The protein below binds the small molecule below.
Small molecule (SMILES): C[C@H](N)C(=O)N[C@@H](CCC(=O)O)C(=O)N[C@@H](Cc1ccccc1)C(=O)N[C@@H](CCCN=C(N)N)C(=O)N[C@@H](CC1=NC=NC1)C(=O)N[C@@H](CC(=O)O)C(=O)O

Sequence of chain 1.E:
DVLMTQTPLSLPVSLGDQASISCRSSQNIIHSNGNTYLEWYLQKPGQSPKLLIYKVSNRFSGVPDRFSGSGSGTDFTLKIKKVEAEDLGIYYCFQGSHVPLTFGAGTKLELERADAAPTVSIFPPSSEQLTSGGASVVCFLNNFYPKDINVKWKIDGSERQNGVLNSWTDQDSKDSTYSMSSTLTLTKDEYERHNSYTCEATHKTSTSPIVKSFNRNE

Sequence of chain 1.D:
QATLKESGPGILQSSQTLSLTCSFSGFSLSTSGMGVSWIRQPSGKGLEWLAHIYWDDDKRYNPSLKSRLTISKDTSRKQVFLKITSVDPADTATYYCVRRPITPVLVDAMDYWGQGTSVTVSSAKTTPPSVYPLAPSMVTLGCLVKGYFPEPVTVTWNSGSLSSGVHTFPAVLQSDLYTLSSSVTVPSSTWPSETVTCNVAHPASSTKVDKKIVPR

Binding-site contacts:
Ligand atom CA contacts residue THR103 of chain 1.D at 3.5 Å.
Ligand atom OD2 contacts residue THR103 of chain 1.D at 3.0 Å (h-bond).
Ligand atom CZ contacts residue ASP56 of chain 1.D at 3.4 Å.
Ligand atom OE2 contacts residue SER32 of chain 1.E at 2.6 Å (h-bond).
Ligand atom O contacts residue VAL99 of chain 1.E at 3.0 Å (h-bond).
Ligand atom CE2 contacts residue TYR54 of chain 1.D at 3.3 Å (hydrophobic).
Ligand atom O contacts residue THR103 of chain 1.D at 3.1 Å (h-bond).
Ligand atom OE1 contacts residue SER32 of chain 1.E at 2.6 Å (h-bond).
Ligand atom NE2 contacts residue TYR37 of chain 1.E at 3.5 Å.
Ligand atom N contacts residue SER97 of chain 1.E at 2.9 Å (h-bond).
Ligand atom ND1 contacts residue TYR37 of chain 1.E at 3.3 Å.
Ligand atom N contacts residue TYR54 of chain 1.D at 3.4 Å (h-bond).
Ligand atom NH2 contacts residue ASP56 of chain 1.D at 2.8 Å (salt-bridge).
Ligand atom OE1 contacts residue HIS31 of chain 1.E at 3.3 Å (h-bond).
Ligand atom ND1 contacts residue ASP108 of chain 1.D at 2.7 Å (salt-bridge).
Ligand atom CD2 contacts residue TYR37 of chain 1.E at 3.5 Å (hydrophobic).
Ligand atom NH1 contacts residue ASP58 of chain 1.D at 3.1 Å (salt-bridge).
Ligand atom CA contacts residue TYR54 of chain 1.D at 3.6 Å (hydrophobic).
Ligand atom OD1 contacts residue ASN33 of chain 1.E at 2.9 Å (h-bond).
Ligand atom C contacts residue TYR54 of chain 1.D at 3.5 Å (hydrophobic).
Ligand atom O contacts residue TYR54 of chain 1.D at 2.7 Å (h-bond).
Ligand atom NH1 contacts residue ASP56 of chain 1.D at 3.1 Å (salt-bridge).
Ligand atom CB contacts residue GLY96 of chain 1.E at 3.5 Å.
Ligand atom CE1 contacts residue ASP108 of chain 1.D at 3.2 Å.
Ligand atom CE1 contacts residue TYR37 of chain 1.E at 3.6 Å (hydrophobic).
Ligand atom CA contacts residue SER97 of chain 1.E at 3.4 Å.
Ligand atom NH2 contacts residue TRP55 of chain 1.D at 3.4 Å.
Ligand atom NE2 contacts residue GLY96 of chain 1.E at 2.7 Å (h-bond).
Ligand atom CE1 contacts residue TYR54 of chain 1.D at 3.4 Å (hydrophobic).
Ligand atom CB contacts residue TYR54 of chain 1.D at 3.4 Å (hydrophobic).
Ligand atom CD contacts residue SER32 of chain 1.E at 3.4 Å.
Ligand atom CB contacts residue TYR37 of chain 1.E at 3.5 Å (hydrophobic).
Ligand atom CG contacts residue TYR37 of chain 1.E at 3.4 Å (hydrophobic).
Ligand atom CZ contacts residue TYR54 of chain 1.D at 3.2 Å (hydrophobic).
Ligand atom O contacts residue ARG60 of chain 1.D at 2.8 Å (salt-bridge).
Ligand atom CD contacts residue ASP58 of chain 1.D at 3.5 Å.
Ligand atom C contacts residue ILE102 of chain 1.D at 3.4 Å (hydrophobic).
Ligand atom OE2 contacts residue HIS31 of chain 1.E at 3.5 Å.
Ligand atom O contacts residue HIS31 of chain 1.E at 3.0 Å (h-bond).
Ligand atom CZ contacts residue HIS52 of chain 1.D at 3.6 Å.